A small-molecule ligand and the protein it binds are described below.
Small molecule (SMILES): CC(=O)N[C@H]1[C@H](O[C@H]2[C@H](O)[C@@H](NC(C)=O)CO[C@@H]2CO)O[C@H](CO)[C@@H](O)[C@@H]1O

Binding-site contacts:
Ligand atom C7 contacts residue ASN105 of chain 1.B at 3.4 Å.
Ligand atom C1 contacts residue ASN105 of chain 1.B at 1.4 Å.
Ligand atom O5 contacts residue ASN105 of chain 1.B at 2.3 Å (h-bond).
Ligand atom C2 contacts residue ASN105 of chain 1.B at 2.5 Å.
Ligand atom O7 contacts residue ASN105 of chain 1.B at 3.6 Å (h-bond).
Ligand atom C4 contacts residue ASN105 of chain 1.B at 4.2 Å.
Ligand atom O6 contacts residue HIS144 of chain 1.B at 4.3 Å.
Ligand atom C6 contacts residue HIS144 of chain 1.B at 4.1 Å.
Ligand atom C8 contacts residue PRO103 of chain 1.B at 3.8 Å (hydrophobic).
Ligand atom C8 contacts residue LEU104 of chain 1.B at 4.4 Å (hydrophobic).
Ligand atom C1 contacts residue HIS144 of chain 1.B at 4.0 Å.
Ligand atom C5 contacts residue HIS144 of chain 1.B at 4.1 Å.
Ligand atom C3 contacts residue ASN105 of chain 1.B at 3.8 Å.
Ligand atom O5 contacts residue HIS144 of chain 1.B at 3.4 Å.
Ligand atom C5 contacts residue ASN105 of chain 1.B at 3.6 Å.
Ligand atom N2 contacts residue ASN105 of chain 1.B at 2.9 Å (h-bond).

Sequence of chain 1.B:
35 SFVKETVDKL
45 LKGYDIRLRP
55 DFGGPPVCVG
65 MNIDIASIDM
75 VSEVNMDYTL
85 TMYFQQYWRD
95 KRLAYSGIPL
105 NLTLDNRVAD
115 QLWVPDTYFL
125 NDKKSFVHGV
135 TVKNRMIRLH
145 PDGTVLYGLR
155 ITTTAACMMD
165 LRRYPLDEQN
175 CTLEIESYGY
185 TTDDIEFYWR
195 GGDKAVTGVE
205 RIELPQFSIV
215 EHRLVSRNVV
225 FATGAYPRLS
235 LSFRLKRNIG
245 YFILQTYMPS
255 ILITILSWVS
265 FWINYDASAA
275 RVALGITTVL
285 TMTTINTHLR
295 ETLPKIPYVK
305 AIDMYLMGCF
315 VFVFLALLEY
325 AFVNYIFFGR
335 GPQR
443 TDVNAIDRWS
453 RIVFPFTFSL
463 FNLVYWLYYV